Sequence of chain 1.C:
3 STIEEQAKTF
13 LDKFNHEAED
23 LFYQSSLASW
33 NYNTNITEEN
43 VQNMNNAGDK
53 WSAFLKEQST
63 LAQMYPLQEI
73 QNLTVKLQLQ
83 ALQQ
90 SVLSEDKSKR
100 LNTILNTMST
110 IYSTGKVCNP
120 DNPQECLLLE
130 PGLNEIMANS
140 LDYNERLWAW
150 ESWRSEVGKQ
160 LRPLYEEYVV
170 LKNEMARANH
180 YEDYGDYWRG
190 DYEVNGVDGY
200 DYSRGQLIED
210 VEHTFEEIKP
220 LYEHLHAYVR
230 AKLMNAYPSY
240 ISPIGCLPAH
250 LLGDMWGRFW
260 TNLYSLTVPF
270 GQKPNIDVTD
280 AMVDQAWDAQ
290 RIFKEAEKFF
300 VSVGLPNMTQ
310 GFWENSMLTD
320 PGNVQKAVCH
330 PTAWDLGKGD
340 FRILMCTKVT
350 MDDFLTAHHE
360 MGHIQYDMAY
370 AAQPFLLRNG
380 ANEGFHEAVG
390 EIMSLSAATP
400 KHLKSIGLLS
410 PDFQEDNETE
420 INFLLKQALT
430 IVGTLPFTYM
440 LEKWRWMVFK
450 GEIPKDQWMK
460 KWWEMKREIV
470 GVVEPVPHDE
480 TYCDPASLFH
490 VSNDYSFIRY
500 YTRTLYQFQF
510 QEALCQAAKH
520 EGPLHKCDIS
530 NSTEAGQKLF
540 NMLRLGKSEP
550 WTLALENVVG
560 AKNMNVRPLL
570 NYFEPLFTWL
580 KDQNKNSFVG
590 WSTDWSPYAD

A small-molecule ligand and the protein it binds are described below.
Small molecule (SMILES): CC(=O)N[C@@H]1[C@@H](O)[C@H](O)[C@@H](CO)O[C@H]1O

Binding-site contacts:
Ligand atom O5 contacts residue ASN306 of chain 1.C at 2.9 Å (h-bond).
Ligand atom O6 contacts residue ASN306 of chain 1.C at 3.5 Å (h-bond).
Ligand atom O6 contacts residue VAL300 of chain 1.C at 4.3 Å.
Ligand atom C5 contacts residue ASN306 of chain 1.C at 3.8 Å.
Ligand atom C6 contacts residue ASN306 of chain 1.C at 4.1 Å.
Ligand atom C1 contacts residue ASN306 of chain 1.C at 3.2 Å.